Sequence of chain 1.F:
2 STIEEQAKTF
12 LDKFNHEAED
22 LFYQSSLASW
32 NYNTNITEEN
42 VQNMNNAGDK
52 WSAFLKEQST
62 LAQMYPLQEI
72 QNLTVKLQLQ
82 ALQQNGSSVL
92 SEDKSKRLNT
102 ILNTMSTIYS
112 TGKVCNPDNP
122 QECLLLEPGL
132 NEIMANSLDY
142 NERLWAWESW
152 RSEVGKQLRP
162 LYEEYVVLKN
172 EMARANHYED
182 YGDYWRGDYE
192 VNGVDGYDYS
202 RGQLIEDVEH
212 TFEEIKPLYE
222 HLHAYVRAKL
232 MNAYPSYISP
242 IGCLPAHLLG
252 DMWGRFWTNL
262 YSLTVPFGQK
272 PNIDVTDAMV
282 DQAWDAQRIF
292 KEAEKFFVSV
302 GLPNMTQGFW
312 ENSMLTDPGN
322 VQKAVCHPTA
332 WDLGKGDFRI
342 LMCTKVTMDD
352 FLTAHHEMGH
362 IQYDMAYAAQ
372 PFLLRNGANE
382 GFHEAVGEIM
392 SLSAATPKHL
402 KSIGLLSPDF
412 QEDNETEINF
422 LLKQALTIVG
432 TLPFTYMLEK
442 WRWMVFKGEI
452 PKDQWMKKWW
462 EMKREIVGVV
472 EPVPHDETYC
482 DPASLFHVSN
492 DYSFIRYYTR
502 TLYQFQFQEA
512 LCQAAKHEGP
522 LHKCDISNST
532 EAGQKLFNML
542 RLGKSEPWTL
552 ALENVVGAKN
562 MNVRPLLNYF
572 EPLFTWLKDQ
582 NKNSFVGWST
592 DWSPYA

Binding-site contacts:
Ligand atom N2 contacts residue GLN323 of chain 1.F at 3.2 Å (h-bond).
Ligand atom C2 contacts residue GLN323 of chain 1.F at 4.2 Å.
Ligand atom C7 contacts residue ASN36 of chain 1.F at 3.8 Å.
Ligand atom C5 contacts residue ASN36 of chain 1.F at 3.7 Å.
Ligand atom O5 contacts residue THR38 of chain 1.F at 4.0 Å.
Ligand atom C4 contacts residue ASN36 of chain 1.F at 4.2 Å.
Ligand atom C1 contacts residue GLN323 of chain 1.F at 4.1 Å.
Ligand atom O7 contacts residue ASN36 of chain 1.F at 4.3 Å.
Ligand atom O5 contacts residue ASN36 of chain 1.F at 2.4 Å (h-bond).
Ligand atom C1 contacts residue ASN36 of chain 1.F at 1.4 Å.
Ligand atom C2 contacts residue ASN36 of chain 1.F at 2.5 Å.
Ligand atom O6 contacts residue GLU40 of chain 1.F at 4.1 Å.
Ligand atom C7 contacts residue GLN323 of chain 1.F at 4.0 Å.
Ligand atom N2 contacts residue ASN36 of chain 1.F at 2.9 Å (h-bond).
Ligand atom C6 contacts residue THR38 of chain 1.F at 4.4 Å.
Ligand atom C8 contacts residue GLN323 of chain 1.F at 3.7 Å.
Ligand atom C3 contacts residue ASN36 of chain 1.F at 3.8 Å.

The small molecule below binds the protein below.
Small molecule (SMILES): CC(=O)N[C@@H]1[C@@H](O)[C@H](O)[C@@H](CO)O[C@H]1O